Sequence of chain 1.A:
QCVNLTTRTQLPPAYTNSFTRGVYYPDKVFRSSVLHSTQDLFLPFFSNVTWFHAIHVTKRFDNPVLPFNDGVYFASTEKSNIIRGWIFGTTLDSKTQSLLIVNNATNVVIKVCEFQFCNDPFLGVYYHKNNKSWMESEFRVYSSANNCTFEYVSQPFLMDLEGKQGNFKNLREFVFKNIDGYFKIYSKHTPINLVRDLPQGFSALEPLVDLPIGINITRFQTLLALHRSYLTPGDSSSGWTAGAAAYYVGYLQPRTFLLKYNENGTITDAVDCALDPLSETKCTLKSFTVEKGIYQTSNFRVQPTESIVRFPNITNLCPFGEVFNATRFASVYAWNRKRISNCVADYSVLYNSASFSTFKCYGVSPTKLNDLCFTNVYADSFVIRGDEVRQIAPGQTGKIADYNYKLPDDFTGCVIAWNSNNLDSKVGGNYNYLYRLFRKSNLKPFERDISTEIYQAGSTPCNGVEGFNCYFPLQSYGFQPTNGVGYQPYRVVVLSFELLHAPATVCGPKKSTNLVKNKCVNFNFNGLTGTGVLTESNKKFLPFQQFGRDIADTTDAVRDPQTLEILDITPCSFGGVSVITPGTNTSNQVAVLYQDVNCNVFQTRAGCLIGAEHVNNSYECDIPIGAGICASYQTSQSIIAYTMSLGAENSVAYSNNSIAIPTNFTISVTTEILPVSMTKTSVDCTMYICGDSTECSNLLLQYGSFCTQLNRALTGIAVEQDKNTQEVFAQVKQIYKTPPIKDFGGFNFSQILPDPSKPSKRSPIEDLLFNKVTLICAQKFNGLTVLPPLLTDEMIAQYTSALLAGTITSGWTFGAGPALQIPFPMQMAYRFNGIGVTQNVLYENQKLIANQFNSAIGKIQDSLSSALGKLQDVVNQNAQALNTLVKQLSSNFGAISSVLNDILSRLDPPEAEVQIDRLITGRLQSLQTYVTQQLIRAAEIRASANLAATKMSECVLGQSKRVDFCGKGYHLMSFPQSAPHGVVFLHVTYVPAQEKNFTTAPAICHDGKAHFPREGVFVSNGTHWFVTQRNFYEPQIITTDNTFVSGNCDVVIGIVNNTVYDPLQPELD

Binding-site contacts:
Ligand atom N2 contacts residue ASN717 of chain 1.A at 2.9 Å (h-bond).
Ligand atom O6 contacts residue LEU922 of chain 1.A at 4.4 Å.
Ligand atom C1 contacts residue ASN717 of chain 1.A at 1.4 Å.
Ligand atom C7 contacts residue ASN717 of chain 1.A at 3.9 Å.
Ligand atom O5 contacts residue ASN717 of chain 1.A at 2.4 Å (h-bond).
Ligand atom C8 contacts residue ASN717 of chain 1.A at 4.1 Å.
Ligand atom C4 contacts residue ASN717 of chain 1.A at 4.2 Å.
Ligand atom C2 contacts residue ASN717 of chain 1.A at 2.5 Å.
Ligand atom C8 contacts residue THR716 of chain 1.A at 4.4 Å.
Ligand atom C5 contacts residue ASN717 of chain 1.A at 3.7 Å.
Ligand atom C3 contacts residue ASN717 of chain 1.A at 3.8 Å.

A small-molecule ligand and the protein it binds are described below.
Small molecule (SMILES): CC(=O)N[C@@H]1[C@@H](O)[C@H](O)[C@@H](CO)O[C@H]1O